Sequence of chain 1.A:
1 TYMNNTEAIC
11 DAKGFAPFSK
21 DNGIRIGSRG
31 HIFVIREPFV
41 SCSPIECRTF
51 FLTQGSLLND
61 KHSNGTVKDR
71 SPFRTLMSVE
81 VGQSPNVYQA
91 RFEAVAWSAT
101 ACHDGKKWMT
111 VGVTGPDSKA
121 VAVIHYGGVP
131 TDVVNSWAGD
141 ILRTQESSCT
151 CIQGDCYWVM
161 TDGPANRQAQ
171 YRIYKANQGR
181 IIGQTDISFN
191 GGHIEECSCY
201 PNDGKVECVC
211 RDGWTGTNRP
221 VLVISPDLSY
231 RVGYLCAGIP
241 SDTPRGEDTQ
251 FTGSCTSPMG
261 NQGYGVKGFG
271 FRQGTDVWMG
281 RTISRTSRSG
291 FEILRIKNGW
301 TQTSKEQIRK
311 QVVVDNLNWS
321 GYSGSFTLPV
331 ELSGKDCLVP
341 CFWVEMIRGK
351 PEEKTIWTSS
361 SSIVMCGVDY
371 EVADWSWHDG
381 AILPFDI

Binding-site contacts:
Ligand atom CZ contacts residue TRP97 of chain 1.A at 3.4 Å (hydrophobic).
Ligand atom C11 contacts residue ILE141 of chain 1.A at 3.6 Å (hydrophobic).
Ligand atom C9 contacts residue GLU195 of chain 1.A at 3.1 Å.
Ligand atom NH2 contacts residue TRP97 of chain 1.A at 2.9 Å (h-bond).
Ligand atom NH2 contacts residue ARG74 of chain 1.A at 2.9 Å (salt-bridge).
Ligand atom O9 contacts residue GLU195 of chain 1.A at 2.7 Å (salt-bridge).
Ligand atom C8 contacts residue GLU195 of chain 1.A at 3.5 Å.
Ligand atom O1B contacts residue ARG288 of chain 1.A at 3.1 Å (salt-bridge).
Ligand atom C2 contacts residue TYR322 of chain 1.A at 3.2 Å (hydrophobic).
Ligand atom C3 contacts residue GLU37 of chain 1.A at 3.5 Å.
Ligand atom C10 contacts residue ARG70 of chain 1.A at 3.5 Å.
Ligand atom C5 contacts residue ASP69 of chain 1.A at 3.5 Å.
Ligand atom C9 contacts residue ALA165 of chain 1.A at 3.6 Å (hydrophobic).
Ligand atom O1A contacts residue ARG211 of chain 1.A at 3.8 Å.
Ligand atom NE contacts residue ASP69 of chain 1.A at 2.6 Å (salt-bridge).
Ligand atom O1B contacts residue TYR322 of chain 1.A at 3.4 Å (h-bond).
Ligand atom CZ contacts residue GLU37 of chain 1.A at 3.5 Å.
Ligand atom NE contacts residue GLU37 of chain 1.A at 3.4 Å (salt-bridge).
Ligand atom O6 contacts residue TYR322 of chain 1.A at 3.7 Å.
Ligand atom O8 contacts residue GLU195 of chain 1.A at 2.8 Å (salt-bridge).
Ligand atom O1A contacts residue TYR322 of chain 1.A at 3.6 Å.
Ligand atom NH1 contacts residue TRP97 of chain 1.A at 3.1 Å (h-bond).
Ligand atom C2 contacts residue ASP69 of chain 1.A at 3.7 Å.
Ligand atom NH2 contacts residue GLU37 of chain 1.A at 3.6 Å.
Ligand atom O10 contacts residue ARG70 of chain 1.A at 2.5 Å (salt-bridge).
Ligand atom C3 contacts residue ASP69 of chain 1.A at 3.0 Å.
Ligand atom C1 contacts residue TYR322 of chain 1.A at 3.2 Å (hydrophobic).
Ligand atom O1B contacts residue ARG36 of chain 1.A at 3.2 Å (salt-bridge).
Ligand atom C4 contacts residue ASP69 of chain 1.A at 3.1 Å.
Ligand atom C3 contacts residue TYR322 of chain 1.A at 3.6 Å (hydrophobic).
Ligand atom C1 contacts residue ARG288 of chain 1.A at 3.7 Å.
Ligand atom NH1 contacts residue GLU37 of chain 1.A at 3.7 Å.
Ligand atom NH2 contacts residue ASP69 of chain 1.A at 2.9 Å (salt-bridge).
Ligand atom O1A contacts residue ARG288 of chain 1.A at 3.2 Å (salt-bridge).
Ligand atom O8 contacts residue ARG211 of chain 1.A at 3.7 Å.
Ligand atom O9 contacts residue ARG143 of chain 1.A at 2.9 Å (salt-bridge).
Ligand atom C11 contacts residue TRP97 of chain 1.A at 3.7 Å (hydrophobic).
Ligand atom O10 contacts residue ASP69 of chain 1.A at 3.3 Å.
Ligand atom O1A contacts residue TYR264 of chain 1.A at 2.8 Å (h-bond).
Ligand atom NH1 contacts residue GLU146 of chain 1.A at 2.7 Å (salt-bridge).

The small molecule below binds the protein below.
Small molecule (SMILES): [H]/N=C(\N)N[C@H]1C=C(C(=O)O)O[C@@H]([C@H](O)[C@H](O)CO)[C@@H]1NC(C)=O